Sequence of chain 1.G:
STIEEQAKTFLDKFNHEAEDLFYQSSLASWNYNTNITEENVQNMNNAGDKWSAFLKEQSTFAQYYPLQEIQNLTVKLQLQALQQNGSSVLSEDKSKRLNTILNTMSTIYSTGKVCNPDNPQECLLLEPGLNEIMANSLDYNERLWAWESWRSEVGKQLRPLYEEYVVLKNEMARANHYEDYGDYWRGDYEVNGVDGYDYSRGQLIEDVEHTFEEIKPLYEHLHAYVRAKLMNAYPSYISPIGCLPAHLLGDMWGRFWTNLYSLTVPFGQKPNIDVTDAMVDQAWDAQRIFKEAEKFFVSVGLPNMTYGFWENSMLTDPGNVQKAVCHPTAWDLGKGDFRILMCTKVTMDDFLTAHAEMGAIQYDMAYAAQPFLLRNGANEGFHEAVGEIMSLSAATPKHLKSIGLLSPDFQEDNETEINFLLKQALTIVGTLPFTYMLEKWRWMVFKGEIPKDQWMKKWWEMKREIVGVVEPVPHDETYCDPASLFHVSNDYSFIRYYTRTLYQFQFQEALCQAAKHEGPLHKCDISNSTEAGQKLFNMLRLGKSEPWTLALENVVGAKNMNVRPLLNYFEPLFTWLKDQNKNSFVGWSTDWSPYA

Binding-site contacts:
Ligand atom C7 contacts residue ASN528 of chain 1.G at 3.8 Å.
Ligand atom C3 contacts residue SER402 of chain 1.G at 3.5 Å.
Ligand atom N2 contacts residue SER527 of chain 1.G at 4.2 Å.
Ligand atom C5 contacts residue ASN528 of chain 1.G at 3.6 Å.
Ligand atom C1 contacts residue ASN528 of chain 1.G at 1.4 Å.
Ligand atom O7 contacts residue ASP525 of chain 1.G at 3.1 Å (salt-bridge).
Ligand atom O7 contacts residue HIS399 of chain 1.G at 4.2 Å.
Ligand atom O3 contacts residue SER402 of chain 1.G at 3.0 Å (h-bond).
Ligand atom C2 contacts residue ASN528 of chain 1.G at 2.6 Å.
Ligand atom C7 contacts residue ASP525 of chain 1.G at 4.1 Å.
Ligand atom O7 contacts residue SER402 of chain 1.G at 3.6 Å.
Ligand atom C4 contacts residue ASN528 of chain 1.G at 4.2 Å.
Ligand atom O5 contacts residue ASN528 of chain 1.G at 2.2 Å (h-bond).
Ligand atom N2 contacts residue SER402 of chain 1.G at 3.1 Å (h-bond).
Ligand atom O7 contacts residue SER527 of chain 1.G at 4.4 Å.
Ligand atom C3 contacts residue ASN528 of chain 1.G at 3.9 Å.
Ligand atom O6 contacts residue ASN528 of chain 1.G at 4.5 Å.
Ligand atom C8 contacts residue ASN528 of chain 1.G at 3.9 Å.
Ligand atom C2 contacts residue SER402 of chain 1.G at 3.9 Å.
Ligand atom C1 contacts residue SER527 of chain 1.G at 4.4 Å.
Ligand atom C7 contacts residue SER402 of chain 1.G at 3.6 Å.
Ligand atom N2 contacts residue ASN528 of chain 1.G at 3.1 Å (h-bond).

A protein and the small-molecule ligand that binds it are described below.
Small molecule (SMILES): CC(=O)N[C@@H]1[C@@H](O)[C@H](O)[C@@H](CO)O[C@H]1O